A protein and the small-molecule ligand that binds it are described below.
Small molecule (SMILES): O=C(O)CF

Binding-site contacts:
Ligand atom OXT contacts residue TYR178 of chain 1.A at 3.9 Å.
Ligand atom C contacts residue ASP162 of chain 2.A at 3.5 Å.
Ligand atom CH3 contacts residue HIS174 of chain 1.A at 3.9 Å.
Ligand atom C contacts residue HIS174 of chain 1.A at 3.8 Å.
Ligand atom CH3 contacts residue TYR178 of chain 1.A at 3.7 Å (hydrophobic).
Ligand atom F contacts residue LEU163 of chain 2.A at 3.9 Å.
Ligand atom O contacts residue ARG181 of chain 1.A at 3.7 Å.
Ligand atom C contacts residue ARG166 of chain 2.A at 4.2 Å.
Ligand atom CH3 contacts residue LEU163 of chain 2.A at 3.6 Å (hydrophobic).
Ligand atom CH3 contacts residue ASP162 of chain 2.A at 3.2 Å.
Ligand atom F contacts residue ARG166 of chain 2.A at 3.3 Å.
Ligand atom O contacts residue ASP162 of chain 2.A at 4.1 Å.
Ligand atom OXT contacts residue ASP162 of chain 2.A at 3.8 Å.
Ligand atom OXT contacts residue TYR161 of chain 2.A at 4.4 Å.
Ligand atom CH3 contacts residue ARG166 of chain 2.A at 3.9 Å.
Ligand atom F contacts residue ASP162 of chain 2.A at 4.0 Å.
Ligand atom O contacts residue ARG166 of chain 2.A at 4.0 Å.
Ligand atom O contacts residue HIS174 of chain 1.A at 2.8 Å.
Ligand atom F contacts residue HIS174 of chain 1.A at 3.0 Å.
Ligand atom C contacts residue ARG181 of chain 1.A at 4.4 Å.
Ligand atom F contacts residue TYR178 of chain 1.A at 3.8 Å.
Ligand atom O contacts residue TYR178 of chain 1.A at 4.0 Å.
Ligand atom C contacts residue TYR178 of chain 1.A at 3.6 Å (hydrophobic).

Sequence of chain 2.A:
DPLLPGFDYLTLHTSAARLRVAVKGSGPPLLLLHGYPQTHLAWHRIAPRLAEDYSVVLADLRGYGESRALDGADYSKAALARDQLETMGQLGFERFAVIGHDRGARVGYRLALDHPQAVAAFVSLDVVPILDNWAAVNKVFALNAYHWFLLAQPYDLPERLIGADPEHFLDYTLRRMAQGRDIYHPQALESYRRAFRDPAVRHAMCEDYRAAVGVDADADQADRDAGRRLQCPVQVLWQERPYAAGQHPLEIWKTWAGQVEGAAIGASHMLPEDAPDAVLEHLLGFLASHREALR

Sequence of chain 1.A:
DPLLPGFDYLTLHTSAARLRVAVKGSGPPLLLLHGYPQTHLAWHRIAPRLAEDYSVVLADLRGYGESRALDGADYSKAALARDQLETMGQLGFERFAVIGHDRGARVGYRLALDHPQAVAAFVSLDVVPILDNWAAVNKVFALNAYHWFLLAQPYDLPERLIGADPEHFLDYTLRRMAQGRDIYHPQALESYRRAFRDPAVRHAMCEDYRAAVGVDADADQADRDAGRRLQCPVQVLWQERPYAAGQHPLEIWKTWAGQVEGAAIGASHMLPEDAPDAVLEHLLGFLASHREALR